Sequence of chain 2.C:
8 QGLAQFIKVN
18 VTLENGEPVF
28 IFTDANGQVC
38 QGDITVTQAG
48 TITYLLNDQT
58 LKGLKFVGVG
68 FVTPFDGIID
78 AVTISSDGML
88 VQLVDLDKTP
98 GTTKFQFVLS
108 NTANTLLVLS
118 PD

Binding-site contacts:
Ligand atom O contacts residue VAL43 of chain 2.C at 2.8 Å (h-bond).
Ligand atom O contacts residue THR100 of chain 2.C at 2.8 Å (h-bond).
Ligand atom O contacts residue ASP94 of chain 2.C at 3.6 Å (salt-bridge).
Ligand atom CG1 contacts residue THR99 of chain 2.C at 3.0 Å.
Ligand atom O contacts residue GLY98 of chain 2.C at 3.5 Å (h-bond).
Ligand atom CD1 contacts residue ILE41 of chain 2.C at 3.5 Å (hydrophobic).
Ligand atom CA contacts residue THR100 of chain 2.C at 3.3 Å.
Ligand atom CB contacts residue ASP94 of chain 2.C at 3.2 Å.
Ligand atom N contacts residue THR100 of chain 2.C at 2.7 Å (h-bond).
Ligand atom N contacts residue ILE41 of chain 2.C at 3.0 Å (h-bond).
Ligand atom O contacts residue ASP40 of chain 2.C at 3.3 Å.
Ligand atom ND2 contacts residue THR96 of chain 2.C at 3.1 Å (h-bond).
Ligand atom CB contacts residue THR96 of chain 2.C at 3.1 Å.
Ligand atom OE1 contacts residue LYS101 of chain 2.C at 3.6 Å.
Ligand atom CG contacts residue ASP92 of chain 2.C at 3.2 Å.
Ligand atom CA contacts residue ASP94 of chain 2.C at 3.3 Å.
Ligand atom CG contacts residue LYS95 of chain 2.C at 3.3 Å.
Ligand atom C contacts residue THR100 of chain 2.C at 3.4 Å.
Ligand atom CA contacts residue THR99 of chain 2.C at 3.3 Å.
Ligand atom N contacts residue GLY98 of chain 2.C at 2.9 Å (h-bond).
Ligand atom O contacts residue ILE41 of chain 2.C at 3.0 Å (h-bond).
Ligand atom CG contacts residue ASP94 of chain 2.C at 3.1 Å.
Ligand atom CB contacts residue ASP94 of chain 2.C at 3.4 Å.
Ligand atom O contacts residue THR99 of chain 2.C at 3.1 Å.
Ligand atom O contacts residue LYS101 of chain 2.C at 3.4 Å.
Ligand atom ND2 contacts residue ASP92 of chain 2.C at 3.0 Å (salt-bridge).
Ligand atom N contacts residue VAL43 of chain 2.C at 2.9 Å (h-bond).
Ligand atom O contacts residue PHE102 of chain 2.C at 3.0 Å (h-bond).
Ligand atom N contacts residue ASP94 of chain 2.C at 3.3 Å (salt-bridge).
Ligand atom N contacts residue PHE102 of chain 2.C at 3.2 Å (h-bond).
Ligand atom CB contacts residue THR99 of chain 2.C at 3.4 Å.
Ligand atom CD contacts residue PHE102 of chain 2.C at 3.0 Å (hydrophobic).
Ligand atom N contacts residue ASP40 of chain 2.C at 3.2 Å (salt-bridge).
Ligand atom O contacts residue THR42 of chain 2.C at 3.5 Å.
Ligand atom ND2 contacts residue ILE75 of chain 2.C at 2.8 Å (h-bond).
Ligand atom O contacts residue PRO97 of chain 2.C at 3.5 Å.
Ligand atom OD1 contacts residue ASP92 of chain 2.C at 2.4 Å (salt-bridge).
Ligand atom OE1 contacts residue THR99 of chain 2.C at 3.5 Å.
Ligand atom N contacts residue ASP94 of chain 2.C at 3.3 Å (salt-bridge).
Ligand atom O contacts residue THR44 of chain 2.C at 3.2 Å (h-bond).

This protein binds this small molecule.
Small molecule (SMILES): CC[C@H](C)[C@H](NC(=O)[C@H](CCC(N)=O)NC(=O)[C@@H]1CCCN1)C(=O)N[C@H](C(=O)N[C@@H](CC(N)=O)C(=O)N[C@@H](CCCN=C(N)N)C(=O)N1CCC[C@H]1C=O)[C@@H](C)CC